Sequence of chain 2.A:
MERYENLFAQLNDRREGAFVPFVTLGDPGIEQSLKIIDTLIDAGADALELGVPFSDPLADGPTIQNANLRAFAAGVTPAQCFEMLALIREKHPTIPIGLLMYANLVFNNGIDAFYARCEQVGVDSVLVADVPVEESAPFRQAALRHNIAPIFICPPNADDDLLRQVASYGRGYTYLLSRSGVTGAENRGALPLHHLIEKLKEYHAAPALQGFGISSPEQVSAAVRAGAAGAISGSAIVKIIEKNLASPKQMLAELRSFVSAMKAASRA

Binding-site contacts:
Ligand atom C16 contacts residue GLY234 of chain 2.A at 3.7 Å.
Ligand atom O19 contacts residue THR183 of chain 2.A at 3.5 Å.
Ligand atom C12 contacts residue LEU100 of chain 2.A at 3.8 Å (hydrophobic).
Ligand atom F11 contacts residue ILE153 of chain 2.A at 3.2 Å.
Ligand atom C2 contacts residue PHE212 of chain 2.A at 3.7 Å (hydrophobic).
Ligand atom O17 contacts residue THR183 of chain 2.A at 3.7 Å.
Ligand atom O19 contacts residue GLY213 of chain 2.A at 2.9 Å (h-bond).
Ligand atom O20 contacts residue GLY234 of chain 2.A at 3.0 Å (h-bond).
Ligand atom C4 contacts residue LEU100 of chain 2.A at 3.4 Å (hydrophobic).
Ligand atom C4 contacts residue PHE212 of chain 2.A at 3.5 Å (hydrophobic).
Ligand atom F9 contacts residue PHE212 of chain 2.A at 3.7 Å.
Ligand atom C12 contacts residue TYR175 of chain 2.A at 3.3 Å (hydrophobic).
Ligand atom O20 contacts residue SER235 of chain 2.A at 3.4 Å (h-bond).
Ligand atom O20 contacts residue GLY213 of chain 2.A at 3.6 Å (h-bond).
Ligand atom C5 contacts residue TYR175 of chain 2.A at 3.4 Å (hydrophobic).
Ligand atom P18 contacts residue SER235 of chain 2.A at 3.6 Å.
Ligand atom P18 contacts residue GLY213 of chain 2.A at 3.8 Å.
Ligand atom C16 contacts residue TYR175 of chain 2.A at 3.7 Å (hydrophobic).
Ligand atom F11 contacts residue PHE212 of chain 2.A at 3.5 Å.
Ligand atom O19 contacts residue GLY184 of chain 2.A at 2.8 Å (h-bond).
Ligand atom C3 contacts residue PHE212 of chain 2.A at 3.4 Å (hydrophobic).
Ligand atom O21 contacts residue ILE64 of chain 2.A at 3.6 Å.
Ligand atom C5 contacts residue PHE212 of chain 2.A at 3.8 Å (hydrophobic).
Ligand atom F10 contacts residue ALA129 of chain 2.A at 3.1 Å.
Ligand atom O21 contacts residue THR183 of chain 2.A at 3.6 Å.
Ligand atom C6 contacts residue LEU127 of chain 2.A at 3.7 Å (hydrophobic).
Ligand atom C3 contacts residue LEU100 of chain 2.A at 3.4 Å (hydrophobic).
Ligand atom O17 contacts residue PHE212 of chain 2.A at 3.7 Å.
Ligand atom O21 contacts residue SER235 of chain 2.A at 2.5 Å (h-bond).
Ligand atom F9 contacts residue ALA59 of chain 2.A at 3.2 Å.
Ligand atom O21 contacts residue GLY234 of chain 2.A at 3.5 Å.
Ligand atom O19 contacts residue PHE212 of chain 2.A at 3.5 Å.
Ligand atom O14 contacts residue GLU49 of chain 2.A at 2.7 Å (salt-bridge).
Ligand atom O14 contacts residue TYR175 of chain 2.A at 2.7 Å (h-bond).
Ligand atom C3 contacts residue THR183 of chain 2.A at 3.5 Å.
Ligand atom F10 contacts residue PRO18 of chain 2.B at 3.4 Å.
Ligand atom C12 contacts residue GLU49 of chain 2.A at 3.5 Å.
Ligand atom N13 contacts residue THR183 of chain 2.A at 3.4 Å.
Ligand atom O7 contacts residue ALA129 of chain 2.A at 3.2 Å.
Ligand atom C4 contacts residue TYR175 of chain 2.A at 3.8 Å (hydrophobic).

Sequence of chain 2.B:
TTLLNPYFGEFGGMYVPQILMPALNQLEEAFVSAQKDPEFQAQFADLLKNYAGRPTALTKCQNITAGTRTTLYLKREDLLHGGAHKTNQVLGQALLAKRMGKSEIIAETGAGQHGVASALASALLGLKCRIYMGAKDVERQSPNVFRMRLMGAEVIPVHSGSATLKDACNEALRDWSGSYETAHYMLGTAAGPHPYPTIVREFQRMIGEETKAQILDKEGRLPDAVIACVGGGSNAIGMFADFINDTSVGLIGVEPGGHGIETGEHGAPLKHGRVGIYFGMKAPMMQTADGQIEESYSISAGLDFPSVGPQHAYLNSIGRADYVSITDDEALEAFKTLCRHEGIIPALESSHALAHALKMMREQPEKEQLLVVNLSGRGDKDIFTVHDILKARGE

This protein binds this small molecule.
Small molecule (SMILES): O=C(NCCOP(=O)(O)O)c1ccc(OC(F)(F)F)cc1